Binding-site contacts:
Ligand atom C1 contacts residue SER277 of chain 1.A at 3.9 Å.
Ligand atom C4 contacts residue SER277 of chain 1.A at 3.6 Å.
Ligand atom C4 contacts residue ASN256 of chain 1.A at 4.1 Å.
Ligand atom C6 contacts residue SER277 of chain 1.A at 4.1 Å.
Ligand atom O6 contacts residue TYR259 of chain 1.A at 4.3 Å.
Ligand atom O5 contacts residue ASN256 of chain 1.A at 2.2 Å (h-bond).
Ligand atom N2 contacts residue ASN256 of chain 1.A at 2.9 Å (h-bond).
Ligand atom C7 contacts residue ASN256 of chain 1.A at 4.2 Å.
Ligand atom O3 contacts residue SER277 of chain 1.A at 4.5 Å.
Ligand atom C1 contacts residue ASN256 of chain 1.A at 1.4 Å.
Ligand atom C2 contacts residue SER277 of chain 1.A at 3.6 Å.
Ligand atom C2 contacts residue ASN256 of chain 1.A at 2.4 Å.
Ligand atom C3 contacts residue ASN256 of chain 1.A at 3.8 Å.
Ligand atom C5 contacts residue SER277 of chain 1.A at 3.9 Å.
Ligand atom C6 contacts residue TYR259 of chain 1.A at 4.1 Å (hydrophobic).
Ligand atom C5 contacts residue ASN256 of chain 1.A at 3.6 Å.
Ligand atom O5 contacts residue TYR259 of chain 1.A at 4.4 Å.
Ligand atom O5 contacts residue SER277 of chain 1.A at 3.3 Å (h-bond).
Ligand atom C3 contacts residue SER277 of chain 1.A at 4.1 Å.

A protein and the small-molecule ligand that binds it are described below.
Small molecule (SMILES): CC(=O)N[C@H]1[C@H](O[C@H]2[C@H](O)[C@@H](NC(C)=O)CO[C@@H]2CO)O[C@H](CO)[C@@H](O)[C@@H]1O

Sequence of chain 1.A:
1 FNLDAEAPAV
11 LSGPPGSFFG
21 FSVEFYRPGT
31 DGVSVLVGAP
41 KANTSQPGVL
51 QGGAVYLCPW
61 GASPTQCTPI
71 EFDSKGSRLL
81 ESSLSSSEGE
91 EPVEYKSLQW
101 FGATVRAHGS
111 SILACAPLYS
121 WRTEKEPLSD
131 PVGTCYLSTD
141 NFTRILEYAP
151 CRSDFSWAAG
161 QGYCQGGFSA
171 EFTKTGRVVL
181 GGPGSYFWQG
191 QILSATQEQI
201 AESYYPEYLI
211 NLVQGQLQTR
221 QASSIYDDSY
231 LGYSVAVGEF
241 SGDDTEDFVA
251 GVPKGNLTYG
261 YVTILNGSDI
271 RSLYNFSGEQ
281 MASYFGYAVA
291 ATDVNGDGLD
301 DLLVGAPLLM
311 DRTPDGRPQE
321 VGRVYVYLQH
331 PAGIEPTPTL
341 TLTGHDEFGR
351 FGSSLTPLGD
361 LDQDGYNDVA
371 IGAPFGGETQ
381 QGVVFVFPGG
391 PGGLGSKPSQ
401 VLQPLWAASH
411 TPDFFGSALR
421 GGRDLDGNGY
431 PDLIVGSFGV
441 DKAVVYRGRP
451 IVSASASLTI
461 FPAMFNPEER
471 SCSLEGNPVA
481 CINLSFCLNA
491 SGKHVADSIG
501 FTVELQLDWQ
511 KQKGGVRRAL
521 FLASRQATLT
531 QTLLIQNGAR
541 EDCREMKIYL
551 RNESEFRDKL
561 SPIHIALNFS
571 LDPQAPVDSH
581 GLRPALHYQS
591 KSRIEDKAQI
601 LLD